Sequence of chain 1.C:
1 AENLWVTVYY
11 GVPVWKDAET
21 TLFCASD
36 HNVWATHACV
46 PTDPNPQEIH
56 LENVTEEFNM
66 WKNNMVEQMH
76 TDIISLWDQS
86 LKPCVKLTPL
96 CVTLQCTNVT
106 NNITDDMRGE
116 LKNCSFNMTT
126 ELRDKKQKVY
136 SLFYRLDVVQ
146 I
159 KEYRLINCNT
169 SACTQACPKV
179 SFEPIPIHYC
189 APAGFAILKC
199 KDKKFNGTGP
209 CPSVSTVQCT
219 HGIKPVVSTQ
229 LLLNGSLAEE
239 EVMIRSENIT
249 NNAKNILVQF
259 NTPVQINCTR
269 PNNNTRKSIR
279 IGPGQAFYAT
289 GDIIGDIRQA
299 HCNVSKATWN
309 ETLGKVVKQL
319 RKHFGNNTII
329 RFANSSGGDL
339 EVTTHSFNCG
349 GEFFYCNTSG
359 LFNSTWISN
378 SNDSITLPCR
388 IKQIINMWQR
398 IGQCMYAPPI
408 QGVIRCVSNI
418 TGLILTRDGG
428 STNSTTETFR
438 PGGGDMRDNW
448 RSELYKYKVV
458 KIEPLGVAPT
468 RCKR

Binding-site contacts:
Ligand atom O7 contacts residue ASN246 of chain 1.C at 3.9 Å.
Ligand atom C2 contacts residue ASN246 of chain 1.C at 2.5 Å.
Ligand atom C5 contacts residue THR248 of chain 1.C at 4.2 Å.
Ligand atom C1 contacts residue ASN249 of chain 1.C at 3.9 Å.
Ligand atom C1 contacts residue THR248 of chain 1.C at 3.6 Å.
Ligand atom C2 contacts residue THR248 of chain 1.C at 4.5 Å.
Ligand atom O5 contacts residue ASN246 of chain 1.C at 2.3 Å (h-bond).
Ligand atom C1 contacts residue ASN246 of chain 1.C at 1.4 Å.
Ligand atom C4 contacts residue ASN246 of chain 1.C at 4.2 Å.
Ligand atom O5 contacts residue THR248 of chain 1.C at 4.1 Å.
Ligand atom C5 contacts residue ASN246 of chain 1.C at 3.6 Å.
Ligand atom O5 contacts residue ASN249 of chain 1.C at 3.5 Å.
Ligand atom C7 contacts residue ASN246 of chain 1.C at 3.6 Å.
Ligand atom C5 contacts residue ASN249 of chain 1.C at 4.4 Å.
Ligand atom C3 contacts residue ASN246 of chain 1.C at 3.8 Å.
Ligand atom C6 contacts residue ASN249 of chain 1.C at 4.3 Å.
Ligand atom N2 contacts residue ASN246 of chain 1.C at 2.9 Å (h-bond).
Ligand atom O6 contacts residue ASN249 of chain 1.C at 4.3 Å.

The protein below binds the small molecule below.
Small molecule (SMILES): CC(=O)N[C@H]1[C@H](O[C@H]2[C@H](O)[C@@H](NC(C)=O)CO[C@@H]2CO)O[C@H](CO)[C@@H](O)[C@@H]1O